The small molecule below binds the protein below.
Small molecule (SMILES): CCOC(=O)c1c(C)nn(-c2ccc(N)cc2)c1C

Binding-site contacts:
Ligand atom C18 contacts residue ASN257 of chain 1.A at 3.5 Å.
Ligand atom C1 contacts residue HIS96 of chain 1.A at 3.8 Å.
Ligand atom C18 contacts residue THR269 of chain 1.A at 3.7 Å.
Ligand atom C13 contacts residue MET209 of chain 1.A at 3.9 Å (hydrophobic).
Ligand atom C15 contacts residue GLN305 of chain 1.A at 4.0 Å.
Ligand atom O16 contacts residue ILE272 of chain 1.A at 3.6 Å.
Ligand atom N4 contacts residue EDO1 of chain 1.M at 3.9 Å.
Ligand atom C9 contacts residue PHE308 of chain 1.A at 3.8 Å (hydrophobic).
Ligand atom C15 contacts residue PHE308 of chain 1.A at 3.5 Å (hydrophobic).
Ligand atom N10 contacts residue PHE276 of chain 1.A at 4.1 Å.
Ligand atom N4 contacts residue PHE308 of chain 1.A at 4.1 Å.
Ligand atom C12 contacts residue MET209 of chain 1.A at 3.6 Å (hydrophobic).
Ligand atom N10 contacts residue PHE308 of chain 1.A at 4.0 Å.
Ligand atom C18 contacts residue TRP268 of chain 1.A at 3.8 Å (hydrophobic).
Ligand atom C17 contacts residue GLN305 of chain 1.A at 3.5 Å.
Ligand atom C15 contacts residue ILE272 of chain 1.A at 3.8 Å (hydrophobic).
Ligand atom N14 contacts residue MG1 of chain 1.D at 3.8 Å.
Ligand atom N10 contacts residue EDO1 of chain 1.M at 2.9 Å (h-bond).
Ligand atom C18 contacts residue TYR265 of chain 1.A at 4.0 Å (hydrophobic).
Ligand atom C17 contacts residue THR269 of chain 1.A at 3.9 Å.
Ligand atom O19 contacts residue ILE272 of chain 1.A at 4.0 Å.
Ligand atom C9 contacts residue MET293 of chain 1.A at 3.8 Å (hydrophobic).
Ligand atom C13 contacts residue ASP254 of chain 1.A at 4.0 Å.
Ligand atom C12 contacts residue LEU255 of chain 1.A at 3.7 Å (hydrophobic).
Ligand atom N14 contacts residue THR207 of chain 1.A at 3.6 Å (h-bond).
Ligand atom N14 contacts residue MET209 of chain 1.A at 4.0 Å.
Ligand atom C3 contacts residue EDO1 of chain 1.M at 4.0 Å.
Ligand atom C11 contacts residue LEU255 of chain 1.A at 3.5 Å (hydrophobic).
Ligand atom N14 contacts residue ASP254 of chain 1.A at 3.3 Å (salt-bridge).
Ligand atom O16 contacts residue PHE308 of chain 1.A at 3.7 Å.
Ligand atom C7 contacts residue PHE308 of chain 1.A at 3.6 Å (hydrophobic).
Ligand atom C8 contacts residue EDO1 of chain 1.M at 3.8 Å.
Ligand atom C9 contacts residue EDO1 of chain 1.M at 3.9 Å.
Ligand atom C17 contacts residue ILE272 of chain 1.A at 3.7 Å (hydrophobic).
Ligand atom O19 contacts residue PHE308 of chain 1.A at 3.5 Å.
Ligand atom C6 contacts residue TYR95 of chain 1.A at 3.6 Å (hydrophobic).
Ligand atom C12 contacts residue ASP254 of chain 1.A at 3.9 Å.
Ligand atom C8 contacts residue PHE308 of chain 1.A at 3.8 Å (hydrophobic).
Ligand atom C5 contacts residue PHE308 of chain 1.A at 3.8 Å (hydrophobic).
Ligand atom O19 contacts residue GLN305 of chain 1.A at 3.0 Å (h-bond).

Sequence of chain 1.A:
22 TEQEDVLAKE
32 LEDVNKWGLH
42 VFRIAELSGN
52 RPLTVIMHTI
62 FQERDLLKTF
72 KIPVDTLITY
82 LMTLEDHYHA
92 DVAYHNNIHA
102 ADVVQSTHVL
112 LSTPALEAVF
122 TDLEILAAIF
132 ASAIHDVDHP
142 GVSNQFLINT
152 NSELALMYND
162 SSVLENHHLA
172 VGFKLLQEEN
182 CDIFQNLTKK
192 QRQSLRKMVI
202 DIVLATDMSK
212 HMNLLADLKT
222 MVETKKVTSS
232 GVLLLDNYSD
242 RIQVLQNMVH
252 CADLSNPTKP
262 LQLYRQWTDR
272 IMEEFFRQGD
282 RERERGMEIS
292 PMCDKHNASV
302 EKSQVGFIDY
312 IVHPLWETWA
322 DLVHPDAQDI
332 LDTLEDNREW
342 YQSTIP